The protein below binds the small molecule below.
Small molecule (SMILES): CC(=O)N[C@H]1[C@H](O[C@H]2[C@H](O)[C@@H](NC(C)=O)CO[C@@H]2CO)O[C@H](CO)[C@@H](O)[C@@H]1O

Binding-site contacts:
Ligand atom C3 contacts residue THR156 of chain 23.A at 4.0 Å.
Ligand atom C2 contacts residue ASN154 of chain 23.A at 4.0 Å.
Ligand atom C1 contacts residue THR156 of chain 23.A at 3.4 Å.
Ligand atom N2 contacts residue ASN154 of chain 23.A at 3.8 Å.
Ligand atom C1 contacts residue ASN154 of chain 23.A at 3.0 Å.
Ligand atom O7 contacts residue ASN154 of chain 23.A at 3.3 Å (h-bond).
Ligand atom O7 contacts residue GLY150 of chain 23.A at 3.4 Å (h-bond).
Ligand atom C8 contacts residue ASN154 of chain 23.A at 3.9 Å.
Ligand atom C1 contacts residue MET151 of chain 23.A at 4.4 Å (hydrophobic).
Ligand atom C7 contacts residue GLY150 of chain 23.A at 4.3 Å.
Ligand atom O5 contacts residue ASN154 of chain 23.A at 4.0 Å.
Ligand atom C5 contacts residue THR156 of chain 23.A at 4.3 Å.
Ligand atom C7 contacts residue ASN154 of chain 23.A at 3.5 Å.
Ligand atom C2 contacts residue THR156 of chain 23.A at 3.9 Å.
Ligand atom N2 contacts residue THR156 of chain 23.A at 3.8 Å.
Ligand atom O5 contacts residue THR156 of chain 23.A at 4.2 Å.

Sequence of chain 23.A:
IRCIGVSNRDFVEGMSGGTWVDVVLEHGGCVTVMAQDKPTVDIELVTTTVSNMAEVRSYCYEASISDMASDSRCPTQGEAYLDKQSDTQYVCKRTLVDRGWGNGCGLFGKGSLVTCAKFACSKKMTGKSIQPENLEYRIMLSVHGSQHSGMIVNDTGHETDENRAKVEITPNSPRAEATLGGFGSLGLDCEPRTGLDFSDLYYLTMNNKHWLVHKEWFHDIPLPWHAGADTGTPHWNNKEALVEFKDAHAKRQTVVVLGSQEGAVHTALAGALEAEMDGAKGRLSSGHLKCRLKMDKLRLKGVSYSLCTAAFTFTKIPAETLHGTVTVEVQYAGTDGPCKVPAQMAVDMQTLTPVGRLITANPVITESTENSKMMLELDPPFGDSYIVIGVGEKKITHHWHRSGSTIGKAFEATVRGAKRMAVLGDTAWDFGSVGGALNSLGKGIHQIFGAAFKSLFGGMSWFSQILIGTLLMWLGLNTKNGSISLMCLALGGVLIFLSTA